The protein below binds the small molecule below.
Small molecule (SMILES): OC[C@H]1O[C@H](O)[C@H](O)[C@@H](O)[C@@H]1O

Sequence of chain 2.A:
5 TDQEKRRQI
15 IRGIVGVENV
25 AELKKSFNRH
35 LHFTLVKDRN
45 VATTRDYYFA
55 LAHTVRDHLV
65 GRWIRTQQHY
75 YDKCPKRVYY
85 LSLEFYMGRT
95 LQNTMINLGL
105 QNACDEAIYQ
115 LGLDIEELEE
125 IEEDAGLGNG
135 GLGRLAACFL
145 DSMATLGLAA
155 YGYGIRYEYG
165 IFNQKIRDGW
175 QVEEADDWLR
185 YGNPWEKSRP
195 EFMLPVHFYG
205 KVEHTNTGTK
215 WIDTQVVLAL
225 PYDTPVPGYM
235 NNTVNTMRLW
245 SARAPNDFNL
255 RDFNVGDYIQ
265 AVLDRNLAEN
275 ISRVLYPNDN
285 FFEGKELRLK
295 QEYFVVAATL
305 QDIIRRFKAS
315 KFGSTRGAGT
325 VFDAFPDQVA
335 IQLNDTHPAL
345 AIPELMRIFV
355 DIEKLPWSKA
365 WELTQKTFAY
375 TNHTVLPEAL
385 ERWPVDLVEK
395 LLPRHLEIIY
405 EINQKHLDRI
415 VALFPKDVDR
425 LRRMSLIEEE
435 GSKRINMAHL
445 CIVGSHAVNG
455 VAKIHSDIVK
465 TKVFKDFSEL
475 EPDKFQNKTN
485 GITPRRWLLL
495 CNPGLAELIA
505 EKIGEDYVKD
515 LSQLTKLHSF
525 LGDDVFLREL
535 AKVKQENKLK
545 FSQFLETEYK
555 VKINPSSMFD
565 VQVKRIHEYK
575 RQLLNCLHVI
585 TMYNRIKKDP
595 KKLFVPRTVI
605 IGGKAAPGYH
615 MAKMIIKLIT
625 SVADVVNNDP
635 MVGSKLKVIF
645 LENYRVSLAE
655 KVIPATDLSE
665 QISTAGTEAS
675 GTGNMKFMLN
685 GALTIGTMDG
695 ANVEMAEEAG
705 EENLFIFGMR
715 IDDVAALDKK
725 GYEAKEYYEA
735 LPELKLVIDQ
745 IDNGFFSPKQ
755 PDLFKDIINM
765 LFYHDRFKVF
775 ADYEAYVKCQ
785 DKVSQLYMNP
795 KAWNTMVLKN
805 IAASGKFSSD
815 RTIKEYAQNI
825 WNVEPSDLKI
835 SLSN

Binding-site contacts:
Ligand atom O4 contacts residue ASN484 of chain 2.A at 2.8 Å (h-bond).
Ligand atom O4 contacts residue GLY675 of chain 2.A at 3.8 Å.
Ligand atom O2 contacts residue LEU136 of chain 2.A at 3.6 Å.
Ligand atom C4 contacts residue ASN484 of chain 2.A at 3.5 Å.
Ligand atom C4 contacts residue GLY135 of chain 2.A at 4.5 Å.
Ligand atom C6 contacts residue GLY675 of chain 2.A at 4.3 Å.
Ligand atom C1 contacts residue LEU136 of chain 2.A at 3.2 Å (hydrophobic).
Ligand atom O2 contacts residue HIS377 of chain 2.A at 2.9 Å (h-bond).
Ligand atom C5 contacts residue PLP1 of chain 2.D at 3.2 Å.
Ligand atom O5 contacts residue LEU136 of chain 2.A at 3.6 Å (h-bond).
Ligand atom C6 contacts residue GLY135 of chain 2.A at 4.1 Å.
Ligand atom O2 contacts residue GLY135 of chain 2.A at 4.4 Å.
Ligand atom C3 contacts residue ASN484 of chain 2.A at 3.8 Å.
Ligand atom C1 contacts residue GLY135 of chain 2.A at 3.5 Å.
Ligand atom C6 contacts residue THR676 of chain 2.A at 3.3 Å.
Ligand atom C2 contacts residue LEU136 of chain 2.A at 3.3 Å (hydrophobic).
Ligand atom O4 contacts residue SER674 of chain 2.A at 2.9 Å.
Ligand atom O3 contacts residue VAL455 of chain 2.A at 3.8 Å.
Ligand atom C3 contacts residue HIS377 of chain 2.A at 3.6 Å.
Ligand atom O5 contacts residue GLY135 of chain 2.A at 2.9 Å.
Ligand atom C2 contacts residue GLY135 of chain 2.A at 3.6 Å.
Ligand atom C5 contacts residue GLY135 of chain 2.A at 4.0 Å.
Ligand atom C6 contacts residue PLP1 of chain 2.D at 2.8 Å.
Ligand atom O6 contacts residue THR676 of chain 2.A at 2.7 Å (h-bond).
Ligand atom C4 contacts residue SER674 of chain 2.A at 4.2 Å.
Ligand atom C4 contacts residue THR676 of chain 2.A at 3.9 Å.
Ligand atom C5 contacts residue THR676 of chain 2.A at 4.4 Å.
Ligand atom O6 contacts residue GLY675 of chain 2.A at 3.0 Å.
Ligand atom O4 contacts residue THR676 of chain 2.A at 3.8 Å.
Ligand atom O6 contacts residue GLY677 of chain 2.A at 4.5 Å.
Ligand atom C2 contacts residue HIS377 of chain 2.A at 3.6 Å.
Ligand atom O1 contacts residue PLP1 of chain 2.D at 4.2 Å.
Ligand atom O1 contacts residue LEU136 of chain 2.A at 4.5 Å.
Ligand atom O6 contacts residue SER674 of chain 2.A at 3.8 Å.
Ligand atom O5 contacts residue PLP1 of chain 2.D at 3.1 Å (h-bond).
Ligand atom O3 contacts residue HIS377 of chain 2.A at 2.6 Å (h-bond).
Ligand atom O6 contacts residue PLP1 of chain 2.D at 2.9 Å (h-bond).
Ligand atom O3 contacts residue ASN484 of chain 2.A at 2.9 Å (h-bond).
Ligand atom C1 contacts residue PLP1 of chain 2.D at 4.2 Å.